Binding-site contacts:
Ligand atom CL contacts residue ASN117 of chain 1.B at 3.6 Å.
Ligand atom C6 contacts residue LYS120 of chain 1.B at 4.2 Å.
Ligand atom C8 contacts residue HIS28 of chain 1.B at 4.3 Å.
Ligand atom C7 contacts residue SER33 of chain 1.B at 4.4 Å.
Ligand atom C1 contacts residue HIS28 of chain 1.B at 4.3 Å.
Ligand atom C10 contacts residue THR121 of chain 1.B at 3.7 Å.
Ligand atom C9 contacts residue LYS120 of chain 1.B at 3.5 Å.
Ligand atom C8 contacts residue LYS120 of chain 1.B at 4.1 Å.
Ligand atom CL1 contacts residue THR121 of chain 1.B at 4.0 Å.
Ligand atom CL contacts residue THR121 of chain 1.B at 4.5 Å.
Ligand atom CL1 contacts residue LYS120 of chain 1.B at 3.6 Å.
Ligand atom CL1 contacts residue ASN124 of chain 1.B at 3.3 Å.
Ligand atom C9 contacts residue THR121 of chain 1.B at 4.5 Å.
Ligand atom N1 contacts residue HIS28 of chain 1.B at 3.8 Å.
Ligand atom C7 contacts residue LYS120 of chain 1.B at 4.4 Å.
Ligand atom C3 contacts residue HIS28 of chain 1.B at 3.3 Å.
Ligand atom C8 contacts residue SER33 of chain 1.B at 4.1 Å.
Ligand atom C10 contacts residue ASN117 of chain 1.B at 4.5 Å.
Ligand atom C11 contacts residue LYS120 of chain 1.B at 3.6 Å.
Ligand atom C10 contacts residue LYS120 of chain 1.B at 3.2 Å.
Ligand atom C2 contacts residue HIS28 of chain 1.B at 3.9 Å.
Ligand atom CL contacts residue LYS120 of chain 1.B at 4.2 Å.
Ligand atom C5 contacts residue HIS28 of chain 1.B at 4.4 Å.
Ligand atom N contacts residue HIS28 of chain 1.B at 3.8 Å.
Ligand atom C7 contacts residue HIS28 of chain 1.B at 3.8 Å.

Sequence of chain 1.B:
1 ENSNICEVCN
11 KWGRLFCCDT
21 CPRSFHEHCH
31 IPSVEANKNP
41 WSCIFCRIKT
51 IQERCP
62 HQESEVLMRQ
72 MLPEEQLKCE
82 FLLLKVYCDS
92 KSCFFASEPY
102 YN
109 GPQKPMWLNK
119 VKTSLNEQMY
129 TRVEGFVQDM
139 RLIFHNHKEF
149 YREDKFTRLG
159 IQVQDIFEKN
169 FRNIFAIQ

The protein below binds the small molecule below.
Small molecule (SMILES): O=C(Nc1cccnc1)c1ccc(Cl)cc1Cl